Sequence of chain 1.A:
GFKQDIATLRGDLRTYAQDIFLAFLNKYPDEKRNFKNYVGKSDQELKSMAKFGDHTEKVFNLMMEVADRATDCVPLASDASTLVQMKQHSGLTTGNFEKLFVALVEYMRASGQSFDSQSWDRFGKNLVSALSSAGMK

Binding-site contacts:
Ligand atom CL6 contacts residue HIS55 of chain 1.A at 3.3 Å.
Ligand atom C1 contacts residue PHE35 of chain 1.A at 3.9 Å (hydrophobic).
Ligand atom O1 contacts residue MNR1 of chain 1.G at 2.0 Å (h-bond).
Ligand atom CL4 contacts residue VAL59 of chain 1.A at 3.5 Å.
Ligand atom C5 contacts residue MNR1 of chain 1.G at 2.2 Å.
Ligand atom C1 contacts residue HIS55 of chain 1.A at 3.4 Å.
Ligand atom C3 contacts residue MNR1 of chain 1.G at 3.9 Å.
Ligand atom O1 contacts residue LYS51 of chain 1.A at 3.9 Å.
Ligand atom CL2 contacts residue LYS51 of chain 1.A at 4.3 Å.
Ligand atom CL2 contacts residue PHE21 of chain 1.A at 3.9 Å.
Ligand atom C3 contacts residue PHE21 of chain 1.A at 3.4 Å (hydrophobic).
Ligand atom C6 contacts residue MNR1 of chain 1.G at 1.5 Å.
Ligand atom CL2 contacts residue THR56 of chain 1.A at 3.2 Å.
Ligand atom C4 contacts residue PHE21 of chain 1.A at 3.9 Å (hydrophobic).
Ligand atom C2 contacts residue MNR1 of chain 1.G at 3.3 Å.
Ligand atom C2 contacts residue PHE21 of chain 1.A at 4.1 Å (hydrophobic).
Ligand atom CL2 contacts residue PHE52 of chain 1.A at 3.8 Å.
Ligand atom CL4 contacts residue PHE21 of chain 1.A at 3.7 Å.
Ligand atom CL6 contacts residue MNR1 of chain 1.G at 0.2 Å.
Ligand atom C3 contacts residue VAL59 of chain 1.A at 4.1 Å (hydrophobic).
Ligand atom C2 contacts residue TYR38 of chain 1.A at 3.9 Å (hydrophobic).
Ligand atom C2 contacts residue PHE35 of chain 1.A at 3.9 Å (hydrophobic).
Ligand atom C4 contacts residue MNR1 of chain 1.G at 3.4 Å.
Ligand atom C3 contacts residue PHE35 of chain 1.A at 3.7 Å (hydrophobic).
Ligand atom CL4 contacts residue PHE35 of chain 1.A at 3.9 Å.
Ligand atom C6 contacts residue PHE35 of chain 1.A at 3.5 Å (hydrophobic).
Ligand atom CL2 contacts residue HIS55 of chain 1.A at 3.8 Å.
Ligand atom O1 contacts residue TYR38 of chain 1.A at 2.5 Å (h-bond).
Ligand atom C6 contacts residue HIS55 of chain 1.A at 3.6 Å.
Ligand atom C1 contacts residue MNR1 of chain 1.G at 1.9 Å.
Ligand atom C4 contacts residue PHE35 of chain 1.A at 3.2 Å (hydrophobic).
Ligand atom C1 contacts residue TYR38 of chain 1.A at 3.5 Å (hydrophobic).
Ligand atom CL4 contacts residue MNR1 of chain 1.G at 3.3 Å.
Ligand atom C4 contacts residue VAL59 of chain 1.A at 3.8 Å (hydrophobic).
Ligand atom CL2 contacts residue TYR38 of chain 1.A at 3.0 Å.
Ligand atom C2 contacts residue HIS55 of chain 1.A at 3.6 Å.
Ligand atom CL2 contacts residue MNR1 of chain 1.G at 4.3 Å.
Ligand atom C2 contacts residue THR56 of chain 1.A at 4.3 Å.
Ligand atom C5 contacts residue PHE35 of chain 1.A at 3.1 Å (hydrophobic).
Ligand atom O1 contacts residue HIS55 of chain 1.A at 3.0 Å (h-bond).

This protein binds this small molecule.
Small molecule (SMILES): Oc1c(Cl)cc(Cl)cc1Cl